This protein binds this small molecule.
Small molecule (SMILES): CC(=O)N[C@H]1[C@H](O[C@H]2[C@H](O)[C@@H](NC(C)=O)CO[C@@H]2CO)O[C@H](CO)[C@@H](O[C@@H]2O[C@H](CO)[C@@H](O)[C@H](O)[C@@H]2O)[C@@H]1O

Sequence of chain 1.E:
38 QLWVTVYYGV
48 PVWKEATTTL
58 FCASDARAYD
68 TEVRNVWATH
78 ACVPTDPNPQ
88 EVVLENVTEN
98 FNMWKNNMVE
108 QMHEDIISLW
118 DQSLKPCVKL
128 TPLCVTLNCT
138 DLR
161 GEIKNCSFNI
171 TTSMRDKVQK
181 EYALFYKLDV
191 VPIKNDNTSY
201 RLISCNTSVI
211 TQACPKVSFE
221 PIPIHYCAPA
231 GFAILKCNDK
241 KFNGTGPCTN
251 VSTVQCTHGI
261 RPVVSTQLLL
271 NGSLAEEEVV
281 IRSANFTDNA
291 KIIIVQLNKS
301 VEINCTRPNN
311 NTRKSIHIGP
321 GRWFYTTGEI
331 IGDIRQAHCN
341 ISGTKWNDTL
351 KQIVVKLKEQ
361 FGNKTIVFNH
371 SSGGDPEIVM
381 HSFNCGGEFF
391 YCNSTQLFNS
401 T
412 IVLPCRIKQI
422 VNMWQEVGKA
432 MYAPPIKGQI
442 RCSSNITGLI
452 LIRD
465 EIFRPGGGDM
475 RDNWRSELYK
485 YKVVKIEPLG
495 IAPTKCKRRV

Binding-site contacts:
Ligand atom O7 contacts residue ASN446 of chain 1.E at 3.6 Å.
Ligand atom C5 contacts residue ASN446 of chain 1.E at 3.7 Å.
Ligand atom O5 contacts residue ASN446 of chain 1.E at 2.4 Å (h-bond).
Ligand atom C3 contacts residue ASN446 of chain 1.E at 3.8 Å.
Ligand atom C7 contacts residue ASN446 of chain 1.E at 3.5 Å.
Ligand atom C7 contacts residue ASN271 of chain 1.E at 4.3 Å.
Ligand atom O7 contacts residue GLY272 of chain 1.E at 4.5 Å.
Ligand atom C2 contacts residue ASN446 of chain 1.E at 2.5 Å.
Ligand atom N2 contacts residue ASN446 of chain 1.E at 2.9 Å (h-bond).
Ligand atom C8 contacts residue ARG261 of chain 1.E at 4.0 Å.
Ligand atom O7 contacts residue ASN271 of chain 1.E at 4.2 Å.
Ligand atom C8 contacts residue ASN446 of chain 1.E at 3.9 Å.
Ligand atom C4 contacts residue ASN446 of chain 1.E at 4.2 Å.
Ligand atom C8 contacts residue ASN271 of chain 1.E at 3.5 Å.
Ligand atom C1 contacts residue ASN446 of chain 1.E at 1.5 Å.
Ligand atom O5 contacts residue SER300 of chain 1.E at 4.2 Å.